Sequence of chain 1.B:
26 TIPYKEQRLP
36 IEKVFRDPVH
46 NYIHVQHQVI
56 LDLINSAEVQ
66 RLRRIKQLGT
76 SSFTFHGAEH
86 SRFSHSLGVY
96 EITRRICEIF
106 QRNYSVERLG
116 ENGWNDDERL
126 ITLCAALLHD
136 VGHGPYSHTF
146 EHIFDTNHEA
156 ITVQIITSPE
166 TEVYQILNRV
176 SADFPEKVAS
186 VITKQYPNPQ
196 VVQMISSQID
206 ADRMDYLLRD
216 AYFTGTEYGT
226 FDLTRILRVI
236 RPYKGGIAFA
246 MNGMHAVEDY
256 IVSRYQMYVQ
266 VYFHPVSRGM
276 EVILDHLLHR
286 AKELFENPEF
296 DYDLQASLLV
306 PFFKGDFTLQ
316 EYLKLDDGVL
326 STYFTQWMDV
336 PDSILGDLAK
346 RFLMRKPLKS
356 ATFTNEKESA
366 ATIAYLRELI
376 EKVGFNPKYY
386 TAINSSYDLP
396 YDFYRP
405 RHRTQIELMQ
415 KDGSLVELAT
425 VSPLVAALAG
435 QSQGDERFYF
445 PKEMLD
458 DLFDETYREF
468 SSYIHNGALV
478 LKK

Sequence of chain 1.A:
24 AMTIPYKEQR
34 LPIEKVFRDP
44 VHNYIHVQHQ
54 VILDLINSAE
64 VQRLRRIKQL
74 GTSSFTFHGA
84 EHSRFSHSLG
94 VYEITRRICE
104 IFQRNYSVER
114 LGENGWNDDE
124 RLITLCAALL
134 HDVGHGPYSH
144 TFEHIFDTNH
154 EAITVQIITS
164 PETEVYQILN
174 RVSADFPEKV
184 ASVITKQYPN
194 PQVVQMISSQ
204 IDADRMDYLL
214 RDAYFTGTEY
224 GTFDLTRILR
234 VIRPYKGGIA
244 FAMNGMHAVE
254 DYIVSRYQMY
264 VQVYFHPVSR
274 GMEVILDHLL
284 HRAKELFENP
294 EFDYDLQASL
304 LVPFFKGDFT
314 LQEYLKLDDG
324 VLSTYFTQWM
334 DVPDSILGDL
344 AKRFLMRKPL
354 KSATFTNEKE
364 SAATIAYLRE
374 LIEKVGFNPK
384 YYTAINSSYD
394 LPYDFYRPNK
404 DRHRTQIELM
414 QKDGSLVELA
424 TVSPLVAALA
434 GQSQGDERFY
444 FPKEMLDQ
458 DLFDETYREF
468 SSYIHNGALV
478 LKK

The small molecule below binds the protein below.
Small molecule (SMILES): Nc1nc2c(ncn2[C@H]2C[C@H](O)[C@@H](CO[P](=O)(O)O[P](=O)(O)OP(=O)(O)O)O2)c(=O)[nH]1

Binding-site contacts:
Ligand atom C4 contacts residue ARG350 of chain 1.B at 3.2 Å.
Ligand atom O3' contacts residue VAL39 of chain 1.A at 3.5 Å (h-bond).
Ligand atom C6 contacts residue ARG68 of chain 1.A at 3.4 Å.
Ligand atom O2A contacts residue ARG350 of chain 1.B at 2.7 Å (salt-bridge).
Ligand atom C5 contacts residue ARG350 of chain 1.B at 3.4 Å.
Ligand atom O6 contacts residue GLN65 of chain 1.A at 2.8 Å (h-bond).
Ligand atom O1B contacts residue LYS354 of chain 1.B at 3.6 Å.
Ligand atom C5 contacts residue PHE78 of chain 1.B at 3.6 Å (hydrophobic).
Ligand atom C1' contacts residue THR79 of chain 1.B at 3.3 Å.
Ligand atom N1 contacts residue ASN60 of chain 1.A at 3.0 Å (h-bond).
Ligand atom N3 contacts residue ARG350 of chain 1.B at 3.2 Å (salt-bridge).
Ligand atom N1 contacts residue ARG350 of chain 1.B at 3.5 Å (salt-bridge).
Ligand atom N9 contacts residue PHE78 of chain 1.B at 3.5 Å (h-bond).
Ligand atom C5 contacts residue PHE40 of chain 1.A at 3.4 Å (hydrophobic).
Ligand atom C8 contacts residue THR79 of chain 1.B at 3.3 Å.
Ligand atom C2 contacts residue ASN60 of chain 1.A at 3.5 Å.
Ligand atom O6 contacts residue ARG68 of chain 1.A at 2.9 Å (salt-bridge).
Ligand atom C6 contacts residue ARG350 of chain 1.B at 3.4 Å.
Ligand atom C8 contacts residue PHE78 of chain 1.B at 3.1 Å (hydrophobic).
Ligand atom C4 contacts residue PHE40 of chain 1.A at 3.2 Å (hydrophobic).
Ligand atom O5' contacts residue ARG350 of chain 1.B at 3.1 Å (salt-bridge).
Ligand atom PG contacts residue LYS38 of chain 1.A at 3.5 Å.
Ligand atom N7 contacts residue PHE78 of chain 1.B at 3.3 Å (h-bond).
Ligand atom O3B contacts residue LYS38 of chain 1.A at 2.7 Å (salt-bridge).
Ligand atom O6 contacts residue PHE88 of chain 1.A at 3.2 Å.
Ligand atom C2 contacts residue ARG350 of chain 1.B at 3.2 Å.
Ligand atom O1A contacts residue LYS38 of chain 1.A at 2.7 Å (salt-bridge).
Ligand atom C6 contacts residue PHE40 of chain 1.A at 3.7 Å (hydrophobic).
Ligand atom O4' contacts residue ARG350 of chain 1.B at 3.0 Å (salt-bridge).
Ligand atom C5 contacts residue ARG68 of chain 1.A at 3.3 Å.
Ligand atom N3 contacts residue PHE40 of chain 1.A at 3.5 Å.
Ligand atom N2 contacts residue ASN60 of chain 1.A at 3.1 Å (h-bond).
Ligand atom O6 contacts residue ARG350 of chain 1.B at 3.5 Å.
Ligand atom N9 contacts residue PHE40 of chain 1.A at 3.5 Å.
Ligand atom C8 contacts residue PHE40 of chain 1.A at 3.6 Å (hydrophobic).
Ligand atom O2G contacts residue LYS38 of chain 1.A at 2.9 Å (salt-bridge).
Ligand atom N2 contacts residue ARG350 of chain 1.B at 3.4 Å (salt-bridge).
Ligand atom O6 contacts residue ILE59 of chain 1.A at 3.7 Å.
Ligand atom N9 contacts residue ARG350 of chain 1.B at 3.5 Å (salt-bridge).
Ligand atom N7 contacts residue ARG68 of chain 1.A at 2.9 Å (salt-bridge).